Sequence of chain 1.A:
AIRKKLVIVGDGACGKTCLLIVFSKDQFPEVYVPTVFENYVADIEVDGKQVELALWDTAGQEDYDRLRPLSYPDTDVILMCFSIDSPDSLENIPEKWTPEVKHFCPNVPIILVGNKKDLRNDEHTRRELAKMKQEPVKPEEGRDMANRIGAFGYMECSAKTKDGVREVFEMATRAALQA

This protein binds this small molecule.
Small molecule (SMILES): Nc1nc2c(ncn2[C@@H]2O[C@H](CO[P](=O)(O)O[P](=O)(O)OP(O)(O)=S)[C@@H](O)[C@H]2O)c(=O)[nH]1

Binding-site contacts:
Ligand atom O2A contacts residue LYS22 of chain 1.A at 3.5 Å (salt-bridge).
Ligand atom O2A contacts residue GLY21 of chain 1.A at 3.1 Å.
Ligand atom N1 contacts residue LYS166 of chain 1.A at 3.4 Å.
Ligand atom O3G contacts residue GLY66 of chain 1.A at 2.9 Å (h-bond).
Ligand atom O2G contacts residue THR41 of chain 1.A at 2.7 Å (h-bond).
Ligand atom O3G contacts residue LYS22 of chain 1.A at 3.0 Å (salt-bridge).
Ligand atom O2A contacts residue CYS24 of chain 1.A at 2.9 Å (h-bond).
Ligand atom O3B contacts residue ALA19 of chain 1.A at 3.1 Å (h-bond).
Ligand atom O3A contacts residue ALA19 of chain 1.A at 3.5 Å.
Ligand atom N1 contacts residue ASP124 of chain 1.A at 2.7 Å (salt-bridge).
Ligand atom O2B contacts residue CYS20 of chain 1.A at 3.3 Å (h-bond).
Ligand atom O1B contacts residue MG1 of chain 1.E at 2.1 Å.
Ligand atom O4' contacts residue LYS122 of chain 1.A at 2.9 Å (salt-bridge).
Ligand atom O2B contacts residue GLY21 of chain 1.A at 3.1 Å (h-bond).
Ligand atom S1G contacts residue PRO40 of chain 1.A at 3.6 Å.
Ligand atom O6 contacts residue ASP124 of chain 1.A at 3.3 Å (salt-bridge).
Ligand atom O2B contacts residue ALA19 of chain 1.A at 3.5 Å (h-bond).
Ligand atom O2A contacts residue THR23 of chain 1.A at 3.3 Å (h-bond).
Ligand atom O6 contacts residue LYS166 of chain 1.A at 3.1 Å (salt-bridge).
Ligand atom O2B contacts residue LYS22 of chain 1.A at 3.0 Å (salt-bridge).
Ligand atom O2' contacts residue PHE34 of chain 1.A at 3.3 Å.
Ligand atom C2 contacts residue LYS166 of chain 1.A at 3.5 Å.
Ligand atom N2 contacts residue LYS166 of chain 1.A at 3.4 Å.
Ligand atom O1A contacts residue TYR38 of chain 1.A at 3.3 Å.
Ligand atom PB contacts residue MG1 of chain 1.E at 3.1 Å.
Ligand atom C2 contacts residue ASP124 of chain 1.A at 3.5 Å.
Ligand atom O6 contacts residue ALA165 of chain 1.A at 3.1 Å (h-bond).
Ligand atom O2G contacts residue PRO40 of chain 1.A at 3.6 Å.
Ligand atom O3B contacts residue MG1 of chain 1.E at 3.2 Å.
Ligand atom O1B contacts residue THR23 of chain 1.A at 2.9 Å (h-bond).
Ligand atom O6 contacts residue SER164 of chain 1.A at 3.5 Å (h-bond).
Ligand atom O1B contacts residue LYS22 of chain 1.A at 3.6 Å.
Ligand atom N2 contacts residue ASP124 of chain 1.A at 2.8 Å (salt-bridge).
Ligand atom C6 contacts residue ASP124 of chain 1.A at 3.5 Å.
Ligand atom O2G contacts residue MG1 of chain 1.E at 2.0 Å.
Ligand atom O3A contacts residue GLY21 of chain 1.A at 3.3 Å (h-bond).
Ligand atom PG contacts residue MG1 of chain 1.E at 3.1 Å.
Ligand atom C8 contacts residue CYS24 of chain 1.A at 3.5 Å (hydrophobic).
Ligand atom S1G contacts residue TYR38 of chain 1.A at 3.5 Å (h-bond).
Ligand atom C5' contacts residue ALA19 of chain 1.A at 3.6 Å (hydrophobic).